Binding-site contacts:
Ligand atom F3 contacts residue MET151 of chain 55.A at 3.7 Å.
Ligand atom CM2 contacts residue ILE104 of chain 55.A at 3.6 Å (hydrophobic).
Ligand atom C6B contacts residue TYR152 of chain 55.A at 3.6 Å (hydrophobic).
Ligand atom C2A contacts residue TYR152 of chain 55.A at 3.7 Å (hydrophobic).
Ligand atom C5B contacts residue TYR152 of chain 55.A at 3.5 Å (hydrophobic).
Ligand atom CM2 contacts residue TYR128 of chain 55.A at 3.4 Å (hydrophobic).
Ligand atom F3 contacts residue PRO174 of chain 55.A at 2.9 Å.
Ligand atom F1 contacts residue PHE186 of chain 55.A at 3.8 Å.
Ligand atom N3A contacts residue PHE186 of chain 55.A at 3.4 Å.
Ligand atom O1A contacts residue PRO174 of chain 55.A at 3.5 Å.
Ligand atom N3A contacts residue TYR152 of chain 55.A at 3.8 Å.
Ligand atom CM4 contacts residue ALA150 of chain 55.A at 3.6 Å (hydrophobic).
Ligand atom C1C contacts residue TYR128 of chain 55.A at 3.5 Å (hydrophobic).
Ligand atom C2C contacts residue ILE104 of chain 55.A at 3.8 Å (hydrophobic).
Ligand atom C3A contacts residue PHE186 of chain 55.A at 3.7 Å (hydrophobic).
Ligand atom C2B contacts residue ILE104 of chain 55.A at 3.8 Å (hydrophobic).
Ligand atom CM4 contacts residue VAL176 of chain 55.A at 3.8 Å (hydrophobic).
Ligand atom F3 contacts residue ALA150 of chain 55.A at 2.7 Å.
Ligand atom N1A contacts residue PRO174 of chain 55.A at 3.5 Å.
Ligand atom CM3 contacts residue ASN219 of chain 55.A at 3.8 Å.
Ligand atom C4 contacts residue TYR197 of chain 55.A at 3.4 Å (hydrophobic).
Ligand atom F3 contacts residue VAL176 of chain 55.A at 3.6 Å.
Ligand atom O1 contacts residue MET221 of chain 55.A at 3.7 Å.
Ligand atom F3 contacts residue SER175 of chain 55.A at 2.8 Å.
Ligand atom C2C contacts residue TYR128 of chain 55.A at 3.2 Å (hydrophobic).
Ligand atom O1A contacts residue ALA24 of chain 55.C at 3.3 Å.
Ligand atom C2A contacts residue PHE186 of chain 55.A at 3.5 Å (hydrophobic).
Ligand atom CM6 contacts residue TYR152 of chain 55.A at 3.4 Å (hydrophobic).
Ligand atom F1 contacts residue MET224 of chain 55.A at 3.6 Å.
Ligand atom F1 contacts residue ALA150 of chain 55.A at 3.8 Å.
Ligand atom N1A contacts residue ALA24 of chain 55.C at 3.2 Å.
Ligand atom C1C contacts residue TYR197 of chain 55.A at 3.5 Å (hydrophobic).
Ligand atom F3 contacts residue TYR152 of chain 55.A at 3.6 Å.
Ligand atom C3B contacts residue MET224 of chain 55.A at 3.6 Å (hydrophobic).
Ligand atom C3 contacts residue LEU106 of chain 55.A at 3.8 Å (hydrophobic).
Ligand atom CM2 contacts residue MET224 of chain 55.A at 3.5 Å (hydrophobic).
Ligand atom C3C contacts residue TYR128 of chain 55.A at 3.3 Å (hydrophobic).
Ligand atom CM6 contacts residue VAL188 of chain 55.A at 3.8 Å (hydrophobic).
Ligand atom CM6 contacts residue LEU25 of chain 55.C at 3.8 Å (hydrophobic).
Ligand atom F2 contacts residue VAL176 of chain 55.A at 2.7 Å.

Sequence of chain 55.A:
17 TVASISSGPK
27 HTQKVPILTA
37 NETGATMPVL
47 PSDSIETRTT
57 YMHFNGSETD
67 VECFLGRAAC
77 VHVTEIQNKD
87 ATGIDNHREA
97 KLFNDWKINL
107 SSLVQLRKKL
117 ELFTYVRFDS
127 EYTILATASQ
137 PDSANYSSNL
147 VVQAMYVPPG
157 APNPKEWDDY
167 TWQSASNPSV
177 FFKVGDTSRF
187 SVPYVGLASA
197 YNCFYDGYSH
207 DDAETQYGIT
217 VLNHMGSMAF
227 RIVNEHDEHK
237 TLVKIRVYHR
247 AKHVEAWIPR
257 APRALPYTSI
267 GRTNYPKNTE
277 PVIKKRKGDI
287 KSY

This protein binds this small molecule.
Small molecule (SMILES): Cc1cc(CCCOc2c(C)cc(-c3noc(C(F)(F)F)n3)cc2C)on1

Sequence of chain 55.C:
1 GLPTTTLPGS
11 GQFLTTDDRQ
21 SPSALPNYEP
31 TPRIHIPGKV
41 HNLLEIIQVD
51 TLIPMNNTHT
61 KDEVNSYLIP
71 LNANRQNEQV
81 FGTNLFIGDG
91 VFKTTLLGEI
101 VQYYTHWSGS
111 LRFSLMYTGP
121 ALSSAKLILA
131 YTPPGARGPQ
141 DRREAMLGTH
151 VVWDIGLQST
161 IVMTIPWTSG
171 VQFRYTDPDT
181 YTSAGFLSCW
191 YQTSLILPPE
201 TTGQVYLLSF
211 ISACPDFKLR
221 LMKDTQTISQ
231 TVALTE

Sequence of chain 51.C:
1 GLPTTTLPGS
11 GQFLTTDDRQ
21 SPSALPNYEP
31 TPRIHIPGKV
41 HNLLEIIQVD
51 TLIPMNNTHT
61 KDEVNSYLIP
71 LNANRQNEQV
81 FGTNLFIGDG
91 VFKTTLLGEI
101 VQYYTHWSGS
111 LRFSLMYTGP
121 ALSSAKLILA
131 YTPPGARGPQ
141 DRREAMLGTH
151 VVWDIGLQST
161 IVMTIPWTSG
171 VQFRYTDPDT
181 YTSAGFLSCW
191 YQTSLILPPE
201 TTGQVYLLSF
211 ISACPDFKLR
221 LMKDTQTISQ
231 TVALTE